Binding-site contacts:
Ligand atom F3 contacts residue PHE120 of chain 2.A at 2.8 Å.
Ligand atom F3 contacts residue ILE42 of chain 2.A at 3.8 Å.
Ligand atom O contacts residue ARG90 of chain 2.A at 3.4 Å (salt-bridge).
Ligand atom C contacts residue PHE87 of chain 2.A at 3.9 Å (hydrophobic).
Ligand atom C9 contacts residue ILE42 of chain 2.A at 3.2 Å (hydrophobic).
Ligand atom F1 contacts residue LEU210 of chain 2.A at 3.0 Å.
Ligand atom O1 contacts residue ARG90 of chain 2.A at 3.2 Å (salt-bridge).
Ligand atom O contacts residue ALA45 of chain 2.A at 3.8 Å.
Ligand atom F5 contacts residue PHE120 of chain 2.A at 3.5 Å.
Ligand atom O contacts residue LEU100 of chain 2.A at 3.7 Å.
Ligand atom C4 contacts residue ILE42 of chain 2.A at 3.6 Å (hydrophobic).
Ligand atom C14 contacts residue PHE120 of chain 2.A at 3.6 Å (hydrophobic).
Ligand atom C8 contacts residue PHE87 of chain 2.A at 3.8 Å (hydrophobic).
Ligand atom C4 contacts residue LEU100 of chain 2.A at 3.9 Å (hydrophobic).
Ligand atom C1 contacts residue GLN49 of chain 2.A at 3.8 Å.
Ligand atom C2 contacts residue PHE87 of chain 2.A at 3.6 Å (hydrophobic).
Ligand atom C3 contacts residue LEU100 of chain 2.A at 3.6 Å (hydrophobic).
Ligand atom F4 contacts residue ILE98 of chain 2.A at 3.6 Å.
Ligand atom F2 contacts residue HIS209 of chain 2.A at 3.4 Å.
Ligand atom F contacts residue PHE213 of chain 2.A at 3.2 Å.
Ligand atom C8 contacts residue ILE42 of chain 2.A at 3.3 Å (hydrophobic).
Ligand atom C1 contacts residue ALA46 of chain 2.A at 3.9 Å (hydrophobic).
Ligand atom C7 contacts residue ILE42 of chain 2.A at 3.5 Å (hydrophobic).
Ligand atom C contacts residue GLN49 of chain 2.A at 3.6 Å.
Ligand atom C10 contacts residue ILE42 of chain 2.A at 3.8 Å (hydrophobic).
Ligand atom F5 contacts residue ILE119 of chain 2.A at 3.6 Å.
Ligand atom F1 contacts residue CYS206 of chain 2.A at 3.6 Å.
Ligand atom C15 contacts residue PHE87 of chain 2.A at 3.5 Å (hydrophobic).
Ligand atom C6 contacts residue PHE87 of chain 2.A at 3.4 Å (hydrophobic).
Ligand atom O1 contacts residue PHE87 of chain 2.A at 3.4 Å.
Ligand atom C4 contacts residue PHE87 of chain 2.A at 3.6 Å (hydrophobic).
Ligand atom F2 contacts residue CYS206 of chain 2.A at 3.5 Å.
Ligand atom O1 contacts residue GLN49 of chain 2.A at 3.7 Å.
Ligand atom F4 contacts residue PHE120 of chain 2.A at 3.5 Å.
Ligand atom O contacts residue ALA101 of chain 2.A at 3.2 Å (h-bond).
Ligand atom C5 contacts residue PHE87 of chain 2.A at 3.7 Å (hydrophobic).
Ligand atom F4 contacts residue PHE87 of chain 2.A at 3.8 Å.
Ligand atom C3 contacts residue PHE87 of chain 2.A at 3.6 Å (hydrophobic).
Ligand atom C7 contacts residue PHE87 of chain 2.A at 3.4 Å (hydrophobic).
Ligand atom O1 contacts residue LEU83 of chain 2.A at 3.8 Å.

The protein below binds the small molecule below.
Small molecule (SMILES): O=C(O)Cc1ccc(-c2cc(C(F)(F)F)cc(C(F)(F)F)c2)cc1

Sequence of chain 2.A:
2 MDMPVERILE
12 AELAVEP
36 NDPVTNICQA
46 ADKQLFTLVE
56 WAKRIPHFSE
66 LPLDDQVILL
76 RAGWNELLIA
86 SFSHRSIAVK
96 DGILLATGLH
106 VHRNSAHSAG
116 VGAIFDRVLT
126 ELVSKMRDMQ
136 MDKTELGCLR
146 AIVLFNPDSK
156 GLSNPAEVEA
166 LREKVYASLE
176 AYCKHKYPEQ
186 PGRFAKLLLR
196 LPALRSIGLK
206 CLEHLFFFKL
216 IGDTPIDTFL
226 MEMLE